Sequence of chain 1.B:
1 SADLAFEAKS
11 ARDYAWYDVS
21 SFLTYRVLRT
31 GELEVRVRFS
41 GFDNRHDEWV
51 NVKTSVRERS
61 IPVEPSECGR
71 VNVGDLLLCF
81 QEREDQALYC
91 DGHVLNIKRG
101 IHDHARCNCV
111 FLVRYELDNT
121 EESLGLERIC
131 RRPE

Binding-site contacts:
Ligand atom C19 contacts residue LYS53 of chain 1.B at 3.3 Å.
Ligand atom C7 contacts residue PHE22 of chain 1.B at 3.9 Å (hydrophobic).
Ligand atom O20 contacts residue VAL52 of chain 1.B at 4.3 Å.
Ligand atom O20 contacts residue LYS53 of chain 1.B at 3.4 Å.
Ligand atom C2 contacts residue VAL56 of chain 1.B at 4.2 Å (hydrophobic).
Ligand atom C2 contacts residue PHE6 of chain 1.B at 4.4 Å (hydrophobic).
Ligand atom O14 contacts residue VAL56 of chain 1.B at 4.0 Å.
Ligand atom C9 contacts residue PHE22 of chain 1.B at 3.9 Å (hydrophobic).
Ligand atom O22 contacts residue PHE6 of chain 1.B at 4.0 Å.
Ligand atom C6 contacts residue PHE22 of chain 1.B at 4.0 Å (hydrophobic).
Ligand atom C2 contacts residue VAL52 of chain 1.B at 4.3 Å (hydrophobic).
Ligand atom O14 contacts residue LYS53 of chain 1.B at 4.5 Å.
Ligand atom C15 contacts residue LYS53 of chain 1.B at 3.9 Å.
Ligand atom C8 contacts residue PHE22 of chain 1.B at 3.2 Å (hydrophobic).
Ligand atom C1 contacts residue PHE6 of chain 1.B at 4.0 Å (hydrophobic).
Ligand atom C15 contacts residue VAL56 of chain 1.B at 4.1 Å (hydrophobic).
Ligand atom C7 contacts residue PHE6 of chain 1.B at 3.8 Å (hydrophobic).
Ligand atom C3 contacts residue VAL56 of chain 1.B at 4.3 Å (hydrophobic).
Ligand atom C13 contacts residue VAL52 of chain 1.B at 4.2 Å (hydrophobic).
Ligand atom O12 contacts residue VAL52 of chain 1.B at 3.5 Å (h-bond).
Ligand atom C3 contacts residue PHE6 of chain 1.B at 3.6 Å (hydrophobic).
Ligand atom O12 contacts residue VAL56 of chain 1.B at 3.6 Å (h-bond).
Ligand atom C13 contacts residue VAL56 of chain 1.B at 3.5 Å (hydrophobic).
Ligand atom C13 contacts residue ARG57 of chain 1.B at 4.3 Å.
Ligand atom O14 contacts residue VAL52 of chain 1.B at 3.9 Å.
Ligand atom C11 contacts residue PHE22 of chain 1.B at 4.3 Å (hydrophobic).
Ligand atom O22 contacts residue GLU58 of chain 1.B at 4.4 Å.
Ligand atom C8 contacts residue PHE6 of chain 1.B at 4.1 Å (hydrophobic).

A protein and the small-molecule ligand that binds it are described below.
Small molecule (SMILES): OC[C@H]1O[C@H](O[C@H]2[C@H](O)[C@@H](O)[C@H](OCCCCC3CCCCC3)O[C@@H]2CO)[C@H](O)[C@@H](O)[C@@H]1O